Sequence of chain 1.A:
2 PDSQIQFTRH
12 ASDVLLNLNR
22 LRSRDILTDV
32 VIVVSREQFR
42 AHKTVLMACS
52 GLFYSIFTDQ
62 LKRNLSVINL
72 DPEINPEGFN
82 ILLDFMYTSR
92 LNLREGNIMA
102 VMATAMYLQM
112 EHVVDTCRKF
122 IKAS

Binding-site contacts:
Ligand atom N contacts residue GLN7 of chain 1.A at 2.9 Å (h-bond).
Ligand atom N contacts residue GLN5 of chain 1.A at 3.0 Å (h-bond).
Ligand atom CD1 contacts residue THR117 of chain 2.A at 3.7 Å.
Ligand atom CA contacts residue ASP3 of chain 1.A at 3.5 Å.
Ligand atom O contacts residue GLN5 of chain 1.A at 2.9 Å (h-bond).
Ligand atom CA contacts residue GLN5 of chain 1.A at 3.3 Å.
Ligand atom CD2 contacts residue GLN5 of chain 1.A at 3.6 Å.
Ligand atom CD1 contacts residue TFA1 of chain 1.L at 3.3 Å.
Ligand atom O contacts residue GLN5 of chain 1.A at 3.1 Å (h-bond).
Ligand atom CA contacts residue GLN5 of chain 1.A at 3.4 Å.
Ligand atom N contacts residue TFA1 of chain 1.L at 3.6 Å.
Ligand atom CD2 contacts residue PHE8 of chain 1.A at 3.5 Å (hydrophobic).
Ligand atom NE contacts residue GLN7 of chain 1.A at 3.4 Å (h-bond).
Ligand atom C contacts residue GLN7 of chain 1.A at 3.6 Å.
Ligand atom O contacts residue GLN7 of chain 1.A at 2.9 Å (h-bond).
Ligand atom CD2 contacts residue TFA1 of chain 1.L at 3.1 Å.
Ligand atom O contacts residue ILE6 of chain 1.A at 3.6 Å.
Ligand atom CD2 contacts residue THR117 of chain 2.A at 3.7 Å.
Ligand atom CB contacts residue TFA1 of chain 1.L at 3.5 Å.
Ligand atom CG contacts residue GLN5 of chain 1.A at 3.7 Å.
Ligand atom O contacts residue PHE8 of chain 1.A at 3.4 Å.
Ligand atom CE1 contacts residue THR9 of chain 1.A at 3.7 Å.
Ligand atom CG contacts residue TFA1 of chain 1.L at 3.2 Å.
Ligand atom NH1 contacts residue GLN5 of chain 1.A at 3.2 Å (h-bond).
Ligand atom OH contacts residue GLN7 of chain 1.A at 3.2 Å.
Ligand atom C contacts residue THR9 of chain 1.A at 3.6 Å.
Ligand atom CD2 contacts residue ILE6 of chain 1.A at 3.7 Å (hydrophobic).
Ligand atom O contacts residue THR9 of chain 1.A at 2.9 Å (h-bond).
Ligand atom C contacts residue GLN5 of chain 1.A at 3.6 Å.
Ligand atom O contacts residue SER4 of chain 1.A at 3.7 Å.
Ligand atom CD1 contacts residue THR9 of chain 1.A at 3.3 Å.
Ligand atom O contacts residue TFA1 of chain 1.L at 3.7 Å.
Ligand atom C contacts residue TFA1 of chain 1.L at 3.5 Å.
Ligand atom O contacts residue GLN5 of chain 1.A at 3.8 Å.
Ligand atom O contacts residue GLN5 of chain 1.A at 3.7 Å.
Ligand atom CZ contacts residue GLN7 of chain 1.A at 3.5 Å.
Ligand atom CA contacts residue GLN7 of chain 1.A at 3.4 Å.
Ligand atom CA contacts residue TFA1 of chain 1.L at 3.6 Å.
Ligand atom N contacts residue ASP3 of chain 1.A at 3.5 Å (salt-bridge).
Ligand atom C contacts residue GLN5 of chain 1.A at 3.6 Å.

The small molecule below binds the protein below.
Small molecule (SMILES): CC(C)C[C@H](NC(=O)[C@H](CC(=O)O)NC(=O)[C@@H](N)CO)C(=O)N[C@@H](Cc1ccc(O)cc1)C(=O)N[C@@H](CC(C)C)C(=O)N[C@@H](CCCN=C(N)N)C(=O)N1CCC[C@H]1C(=O)NCC=O

Sequence of chain 2.A:
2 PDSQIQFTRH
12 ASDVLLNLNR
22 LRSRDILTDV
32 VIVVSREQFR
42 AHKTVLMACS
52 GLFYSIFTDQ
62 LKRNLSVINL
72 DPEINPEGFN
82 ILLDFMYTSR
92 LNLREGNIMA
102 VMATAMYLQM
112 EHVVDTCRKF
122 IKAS